Sequence of chain 1.D:
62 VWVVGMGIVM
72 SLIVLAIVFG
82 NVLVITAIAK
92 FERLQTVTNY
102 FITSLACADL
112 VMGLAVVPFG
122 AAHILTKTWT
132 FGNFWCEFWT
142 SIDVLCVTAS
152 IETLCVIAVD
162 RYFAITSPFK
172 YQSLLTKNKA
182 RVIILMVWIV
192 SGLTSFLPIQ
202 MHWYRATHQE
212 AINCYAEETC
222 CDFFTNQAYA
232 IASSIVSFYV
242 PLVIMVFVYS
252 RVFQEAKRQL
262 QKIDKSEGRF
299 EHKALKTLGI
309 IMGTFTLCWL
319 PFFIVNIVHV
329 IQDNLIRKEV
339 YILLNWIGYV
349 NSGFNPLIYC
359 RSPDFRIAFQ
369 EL

Binding-site contacts:
Ligand atom OAK contacts residue ASN324 of chain 1.D at 3.9 Å.
Ligand atom CAG contacts residue TYR339 of chain 1.D at 3.8 Å (hydrophobic).
Ligand atom OAM contacts residue ASN343 of chain 1.D at 4.0 Å.
Ligand atom CAA contacts residue VAL148 of chain 1.D at 3.7 Å (hydrophobic).
Ligand atom CAJ contacts residue ASN343 of chain 1.D at 4.2 Å.
Ligand atom OAM contacts residue VAL148 of chain 1.D at 3.6 Å.
Ligand atom CAC contacts residue PHE321 of chain 1.D at 4.1 Å (hydrophobic).
Ligand atom CAI contacts residue ASP144 of chain 1.D at 3.4 Å.
Ligand atom CAJ contacts residue PHE320 of chain 1.D at 4.1 Å (hydrophobic).
Ligand atom OAM contacts residue TYR347 of chain 1.D at 4.2 Å.
Ligand atom OAL contacts residue SER234 of chain 1.D at 3.6 Å.
Ligand atom CAB contacts residue VAL148 of chain 1.D at 3.9 Å (hydrophobic).
Ligand atom NAN contacts residue ASN343 of chain 1.D at 3.4 Å (h-bond).
Ligand atom CAH contacts residue TYR339 of chain 1.D at 3.4 Å (hydrophobic).
Ligand atom CAB contacts residue PHE321 of chain 1.D at 3.8 Å (hydrophobic).
Ligand atom CAD contacts residue ASN324 of chain 1.D at 4.4 Å.
Ligand atom CAD contacts residue SER234 of chain 1.D at 4.4 Å.
Ligand atom CAH contacts residue PHE224 of chain 1.D at 3.7 Å (hydrophobic).
Ligand atom CAG contacts residue PHE224 of chain 1.D at 3.7 Å (hydrophobic).
Ligand atom CAO contacts residue ASN343 of chain 1.D at 3.9 Å.
Ligand atom CAE contacts residue VAL145 of chain 1.D at 4.3 Å (hydrophobic).
Ligand atom CAH contacts residue PHE320 of chain 1.D at 4.5 Å (hydrophobic).
Ligand atom NAN contacts residue ASP144 of chain 1.D at 2.6 Å (salt-bridge).
Ligand atom OAL contacts residue PHE321 of chain 1.D at 4.0 Å.
Ligand atom CAJ contacts residue ASP144 of chain 1.D at 3.9 Å.
Ligand atom CAF contacts residue VAL145 of chain 1.D at 4.4 Å (hydrophobic).
Ligand atom OAM contacts residue ASP144 of chain 1.D at 2.8 Å (salt-bridge).
Ligand atom OAL contacts residue SER238 of chain 1.D at 4.0 Å.
Ligand atom OAK contacts residue SER234 of chain 1.D at 3.4 Å (h-bond).
Ligand atom CAF contacts residue PHE320 of chain 1.D at 4.3 Å (hydrophobic).
Ligand atom CAA contacts residue PHE321 of chain 1.D at 4.4 Å (hydrophobic).
Ligand atom CAO contacts residue ASP144 of chain 1.D at 3.4 Å.
Ligand atom CAI contacts residue ASN343 of chain 1.D at 4.4 Å.
Ligand atom OAL contacts residue SER235 of chain 1.D at 4.3 Å.
Ligand atom CAO contacts residue PHE224 of chain 1.D at 4.1 Å (hydrophobic).
Ligand atom NAN contacts residue TYR347 of chain 1.D at 4.2 Å.

This small molecule binds to this protein.
Small molecule (SMILES): CN[C@@H]1CCc2c(ccc(O)c2O)[C@H]1O